This protein binds this small molecule.
Small molecule (SMILES): CC(=O)N[C@@H]1[C@@H](O)[C@H](O)[C@@H](CO)O[C@H]1O

Sequence of chain 1.A:
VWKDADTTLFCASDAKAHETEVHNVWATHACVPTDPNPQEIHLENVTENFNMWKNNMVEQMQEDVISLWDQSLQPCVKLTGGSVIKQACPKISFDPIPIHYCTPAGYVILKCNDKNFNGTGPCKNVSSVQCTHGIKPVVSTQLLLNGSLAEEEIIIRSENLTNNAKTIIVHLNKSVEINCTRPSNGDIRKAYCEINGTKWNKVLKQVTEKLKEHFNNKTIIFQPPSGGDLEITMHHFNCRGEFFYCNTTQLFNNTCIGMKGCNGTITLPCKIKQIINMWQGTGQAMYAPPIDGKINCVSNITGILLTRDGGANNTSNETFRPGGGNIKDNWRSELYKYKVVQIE

Binding-site contacts:
Ligand atom C8 contacts residue ASN253 of chain 1.A at 4.3 Å.
Ligand atom C2 contacts residue ASN253 of chain 1.A at 2.3 Å.
Ligand atom N2 contacts residue THR255 of chain 1.A at 4.5 Å.
Ligand atom N2 contacts residue ASN253 of chain 1.A at 2.7 Å (h-bond).
Ligand atom O7 contacts residue MET240 of chain 1.A at 3.1 Å.
Ligand atom C3 contacts residue ASN253 of chain 1.A at 3.7 Å.
Ligand atom C8 contacts residue THR239 of chain 1.A at 3.7 Å.
Ligand atom O5 contacts residue ASN253 of chain 1.A at 2.4 Å (h-bond).
Ligand atom C2 contacts residue THR255 of chain 1.A at 4.3 Å.
Ligand atom C5 contacts residue ASN253 of chain 1.A at 3.6 Å.
Ligand atom N2 contacts residue MET240 of chain 1.A at 4.3 Å.
Ligand atom C1 contacts residue THR255 of chain 1.A at 3.4 Å.
Ligand atom C8 contacts residue MET240 of chain 1.A at 3.4 Å (hydrophobic).
Ligand atom C4 contacts residue ASN253 of chain 1.A at 4.2 Å.
Ligand atom C1 contacts residue ASN253 of chain 1.A at 1.4 Å.
Ligand atom C3 contacts residue THR255 of chain 1.A at 4.4 Å.
Ligand atom C7 contacts residue MET240 of chain 1.A at 3.4 Å (hydrophobic).
Ligand atom O7 contacts residue ASN253 of chain 1.A at 3.6 Å (h-bond).
Ligand atom C5 contacts residue THR255 of chain 1.A at 3.8 Å.
Ligand atom C7 contacts residue ASN253 of chain 1.A at 3.3 Å.
Ligand atom O5 contacts residue THR255 of chain 1.A at 3.9 Å.